A protein and the small-molecule ligand that binds it are described below.
Small molecule (SMILES): CC(=O)N[C@@H]1[C@@H](O)[C@H](O)[C@@H](CO)O[C@H]1O

Binding-site contacts:
Ligand atom O6 contacts residue ARG239 of chain 3.A at 3.8 Å.
Ligand atom C4 contacts residue GLY237 of chain 3.A at 4.0 Å.
Ligand atom C6 contacts residue ASN241 of chain 3.A at 4.2 Å.
Ligand atom C1 contacts residue ASN241 of chain 3.A at 1.4 Å.
Ligand atom O3 contacts residue GLY237 of chain 3.A at 3.5 Å (h-bond).
Ligand atom C3 contacts residue GLY237 of chain 3.A at 3.9 Å.
Ligand atom O5 contacts residue ASN241 of chain 3.A at 2.4 Å (h-bond).
Ligand atom C3 contacts residue ASN241 of chain 3.A at 3.8 Å.
Ligand atom N2 contacts residue ASN241 of chain 3.A at 2.9 Å (h-bond).
Ligand atom C7 contacts residue ASN241 of chain 3.A at 4.0 Å.
Ligand atom C7 contacts residue GLY237 of chain 3.A at 4.4 Å.
Ligand atom C2 contacts residue GLY237 of chain 3.A at 3.6 Å.
Ligand atom O6 contacts residue LEU246 of chain 3.A at 3.9 Å.
Ligand atom O5 contacts residue GLY237 of chain 3.A at 4.5 Å.
Ligand atom C2 contacts residue ASN241 of chain 3.A at 2.5 Å.
Ligand atom N2 contacts residue GLY237 of chain 3.A at 4.5 Å.
Ligand atom C4 contacts residue ASN241 of chain 3.A at 4.2 Å.
Ligand atom O5 contacts residue ARG239 of chain 3.A at 4.1 Å.
Ligand atom O6 contacts residue ASN241 of chain 3.A at 4.0 Å.
Ligand atom O7 contacts residue GLY237 of chain 3.A at 3.6 Å.
Ligand atom C5 contacts residue ASN241 of chain 3.A at 3.6 Å.

Sequence of chain 3.A:
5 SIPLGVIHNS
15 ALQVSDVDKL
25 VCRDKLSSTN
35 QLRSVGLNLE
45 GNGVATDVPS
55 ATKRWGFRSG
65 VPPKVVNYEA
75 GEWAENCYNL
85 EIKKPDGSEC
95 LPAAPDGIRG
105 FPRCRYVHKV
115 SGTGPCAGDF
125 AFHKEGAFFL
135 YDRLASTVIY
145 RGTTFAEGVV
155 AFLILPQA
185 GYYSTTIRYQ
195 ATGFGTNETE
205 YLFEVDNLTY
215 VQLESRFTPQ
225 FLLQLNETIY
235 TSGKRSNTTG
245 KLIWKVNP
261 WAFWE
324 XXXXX